Binding-site contacts:
Ligand atom C6 contacts residue TYR28 of chain 1.B at 3.3 Å (hydrophobic).
Ligand atom C4 contacts residue ASN61 of chain 1.B at 4.3 Å.
Ligand atom O5 contacts residue ASN61 of chain 1.B at 2.4 Å (h-bond).
Ligand atom C7 contacts residue ASN61 of chain 1.B at 3.8 Å.
Ligand atom C1 contacts residue ASN61 of chain 1.B at 1.4 Å.
Ligand atom C3 contacts residue ASN61 of chain 1.B at 3.9 Å.
Ligand atom C4 contacts residue TYR28 of chain 1.B at 4.4 Å (hydrophobic).
Ligand atom C5 contacts residue ASN61 of chain 1.B at 3.7 Å.
Ligand atom C5 contacts residue TYR28 of chain 1.B at 4.2 Å (hydrophobic).
Ligand atom C2 contacts residue ASN61 of chain 1.B at 2.5 Å.
Ligand atom N2 contacts residue ASN61 of chain 1.B at 2.9 Å (h-bond).
Ligand atom O5 contacts residue TYR28 of chain 1.B at 4.1 Å.
Ligand atom O6 contacts residue TYR28 of chain 1.B at 2.7 Å (h-bond).
Ligand atom C8 contacts residue ASN61 of chain 1.B at 3.8 Å.

Sequence of chain 1.B:
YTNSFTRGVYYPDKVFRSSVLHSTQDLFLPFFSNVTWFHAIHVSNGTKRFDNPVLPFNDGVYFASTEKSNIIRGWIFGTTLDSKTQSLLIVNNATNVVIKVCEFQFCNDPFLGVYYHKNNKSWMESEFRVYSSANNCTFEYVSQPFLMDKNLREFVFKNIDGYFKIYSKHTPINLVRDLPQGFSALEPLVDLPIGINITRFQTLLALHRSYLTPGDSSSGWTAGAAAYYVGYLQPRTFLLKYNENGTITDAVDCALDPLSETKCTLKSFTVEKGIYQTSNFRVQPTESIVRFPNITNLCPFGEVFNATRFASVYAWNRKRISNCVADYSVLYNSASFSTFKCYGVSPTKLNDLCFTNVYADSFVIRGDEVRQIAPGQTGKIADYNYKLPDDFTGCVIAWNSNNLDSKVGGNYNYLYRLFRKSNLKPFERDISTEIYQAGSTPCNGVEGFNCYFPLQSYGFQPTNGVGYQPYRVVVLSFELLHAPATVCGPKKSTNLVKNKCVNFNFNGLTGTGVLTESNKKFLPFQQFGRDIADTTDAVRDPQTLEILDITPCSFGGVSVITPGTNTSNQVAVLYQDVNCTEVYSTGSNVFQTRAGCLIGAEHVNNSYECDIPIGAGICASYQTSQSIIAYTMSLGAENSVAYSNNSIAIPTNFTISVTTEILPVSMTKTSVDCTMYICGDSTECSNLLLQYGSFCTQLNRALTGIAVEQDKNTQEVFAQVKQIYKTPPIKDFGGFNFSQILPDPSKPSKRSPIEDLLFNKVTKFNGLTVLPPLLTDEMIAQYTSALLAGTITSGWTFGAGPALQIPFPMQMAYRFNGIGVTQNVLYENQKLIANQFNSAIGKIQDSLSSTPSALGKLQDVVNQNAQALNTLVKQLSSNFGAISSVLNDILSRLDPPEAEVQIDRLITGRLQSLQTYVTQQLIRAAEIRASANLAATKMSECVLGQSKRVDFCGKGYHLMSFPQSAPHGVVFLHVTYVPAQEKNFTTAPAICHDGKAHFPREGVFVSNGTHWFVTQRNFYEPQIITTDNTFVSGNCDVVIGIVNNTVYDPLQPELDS

This protein binds this small molecule.
Small molecule (SMILES): CC(=O)N[C@@H]1[C@@H](O)[C@H](O)[C@@H](CO)O[C@H]1O